Binding-site contacts:
Ligand atom O2 contacts residue ASN59 of chain 1.A at 3.8 Å.
Ligand atom O6 contacts residue ARG61 of chain 1.A at 3.6 Å.
Ligand atom C14 contacts residue ASN59 of chain 1.A at 3.6 Å.
Ligand atom C12 contacts residue ASP52 of chain 1.A at 4.4 Å.
Ligand atom C14 contacts residue TRP62 of chain 1.A at 3.2 Å (hydrophobic).
Ligand atom C13 contacts residue ASN59 of chain 1.A at 4.3 Å.
Ligand atom V contacts residue ASP48 of chain 1.A at 1.9 Å.
Ligand atom C14 contacts residue ARG61 of chain 1.A at 4.5 Å.
Ligand atom O2 contacts residue SER50 of chain 1.A at 2.9 Å (h-bond).
Ligand atom O4 contacts residue ARG61 of chain 1.A at 4.2 Å.
Ligand atom O3 contacts residue SER50 of chain 1.A at 3.6 Å.
Ligand atom C10 contacts residue ASN46 of chain 1.A at 3.4 Å.
Ligand atom C8 contacts residue ASN59 of chain 1.A at 4.0 Å.
Ligand atom NA2 contacts residue ASN59 of chain 1.A at 3.8 Å.
Ligand atom C9 contacts residue ASN46 of chain 1.A at 4.1 Å.
Ligand atom C13 contacts residue TRP62 of chain 1.A at 4.3 Å (hydrophobic).
Ligand atom C12 contacts residue ASN46 of chain 1.A at 3.8 Å.
Ligand atom C12 contacts residue ASN59 of chain 1.A at 3.7 Å.
Ligand atom O3 contacts residue ASP48 of chain 1.A at 2.4 Å (salt-bridge).
Ligand atom O3 contacts residue ASN46 of chain 1.A at 4.2 Å.
Ligand atom O6 contacts residue ASP48 of chain 1.A at 2.8 Å (salt-bridge).
Ligand atom CN2 contacts residue ALA107 of chain 1.A at 4.3 Å (hydrophobic).
Ligand atom C8 contacts residue ASP48 of chain 1.A at 4.4 Å.
Ligand atom O4 contacts residue ASN59 of chain 1.A at 4.2 Å.
Ligand atom O4 contacts residue ASP48 of chain 1.A at 3.8 Å.
Ligand atom C10 contacts residue SER50 of chain 1.A at 4.2 Å.
Ligand atom C9 contacts residue ASN59 of chain 1.A at 3.9 Å.
Ligand atom V contacts residue ARG61 of chain 1.A at 4.5 Å.
Ligand atom O2 contacts residue ARG61 of chain 1.A at 3.4 Å.
Ligand atom V contacts residue SER50 of chain 1.A at 4.0 Å.
Ligand atom C10 contacts residue ASN59 of chain 1.A at 3.7 Å.
Ligand atom C11 contacts residue ASN59 of chain 1.A at 3.9 Å.
Ligand atom C9 contacts residue SER50 of chain 1.A at 3.9 Å.
Ligand atom O2 contacts residue ASP48 of chain 1.A at 2.8 Å (salt-bridge).
Ligand atom C9 contacts residue ASP48 of chain 1.A at 3.7 Å.
Ligand atom CN2 contacts residue ASN59 of chain 1.A at 4.3 Å.

This small molecule binds to this protein.
Small molecule (SMILES): CCc1c2O[V+4](=O)([O-])([O-])([O-])<-O=c2ccn1C

Sequence of chain 1.A:
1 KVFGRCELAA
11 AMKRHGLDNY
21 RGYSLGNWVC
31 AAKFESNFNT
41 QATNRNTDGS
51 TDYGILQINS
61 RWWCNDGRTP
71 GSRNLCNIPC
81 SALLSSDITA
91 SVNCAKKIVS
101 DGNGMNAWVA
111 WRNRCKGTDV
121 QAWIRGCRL